Binding-site contacts:
Ligand atom O5 contacts residue ASN35 of chain 1.A at 2.4 Å (h-bond).
Ligand atom C8 contacts residue SER34 of chain 1.A at 4.4 Å.
Ligand atom C7 contacts residue PHE33 of chain 1.A at 4.4 Å (hydrophobic).
Ligand atom C8 contacts residue PHE33 of chain 1.A at 3.2 Å (hydrophobic).
Ligand atom N2 contacts residue PHE33 of chain 1.A at 4.5 Å.
Ligand atom C1 contacts residue ASN35 of chain 1.A at 1.4 Å.
Ligand atom C2 contacts residue ASN35 of chain 1.A at 2.5 Å.
Ligand atom C4 contacts residue ASN35 of chain 1.A at 4.2 Å.
Ligand atom N2 contacts residue ASN35 of chain 1.A at 2.9 Å (h-bond).
Ligand atom C5 contacts residue ASN35 of chain 1.A at 3.7 Å.
Ligand atom C7 contacts residue ASN35 of chain 1.A at 4.0 Å.
Ligand atom C3 contacts residue ASN35 of chain 1.A at 3.8 Å.

Sequence of chain 1.A:
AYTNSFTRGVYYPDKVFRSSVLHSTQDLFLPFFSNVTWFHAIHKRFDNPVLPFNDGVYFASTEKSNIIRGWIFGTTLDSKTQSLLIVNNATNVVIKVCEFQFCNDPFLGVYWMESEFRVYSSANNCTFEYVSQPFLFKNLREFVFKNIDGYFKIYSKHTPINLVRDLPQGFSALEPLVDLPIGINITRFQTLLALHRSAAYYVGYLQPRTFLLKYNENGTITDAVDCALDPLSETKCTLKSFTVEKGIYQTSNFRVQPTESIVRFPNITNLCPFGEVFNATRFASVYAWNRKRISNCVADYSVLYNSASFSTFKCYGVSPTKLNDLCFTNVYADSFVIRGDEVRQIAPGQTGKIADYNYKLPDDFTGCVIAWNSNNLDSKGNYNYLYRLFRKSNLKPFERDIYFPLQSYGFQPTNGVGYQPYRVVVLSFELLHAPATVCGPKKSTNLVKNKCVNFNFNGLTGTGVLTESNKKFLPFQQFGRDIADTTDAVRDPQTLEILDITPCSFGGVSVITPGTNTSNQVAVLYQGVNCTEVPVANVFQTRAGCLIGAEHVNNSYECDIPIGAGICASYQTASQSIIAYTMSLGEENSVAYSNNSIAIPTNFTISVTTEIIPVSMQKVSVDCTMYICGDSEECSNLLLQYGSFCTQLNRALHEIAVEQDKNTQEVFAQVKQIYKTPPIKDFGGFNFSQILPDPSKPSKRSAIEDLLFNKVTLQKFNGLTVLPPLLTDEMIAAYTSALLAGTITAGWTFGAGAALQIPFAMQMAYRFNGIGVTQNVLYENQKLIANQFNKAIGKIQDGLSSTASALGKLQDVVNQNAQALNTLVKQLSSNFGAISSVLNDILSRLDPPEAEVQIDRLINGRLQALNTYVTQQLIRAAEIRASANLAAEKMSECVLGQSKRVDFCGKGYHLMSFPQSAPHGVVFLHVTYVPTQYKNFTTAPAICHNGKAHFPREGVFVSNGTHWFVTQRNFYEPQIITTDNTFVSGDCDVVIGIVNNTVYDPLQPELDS

The small molecule below binds the protein below.
Small molecule (SMILES): CC(=O)N[C@@H]1[C@@H](O)[C@H](O)[C@@H](CO)O[C@H]1O